Sequence of chain 1.X:
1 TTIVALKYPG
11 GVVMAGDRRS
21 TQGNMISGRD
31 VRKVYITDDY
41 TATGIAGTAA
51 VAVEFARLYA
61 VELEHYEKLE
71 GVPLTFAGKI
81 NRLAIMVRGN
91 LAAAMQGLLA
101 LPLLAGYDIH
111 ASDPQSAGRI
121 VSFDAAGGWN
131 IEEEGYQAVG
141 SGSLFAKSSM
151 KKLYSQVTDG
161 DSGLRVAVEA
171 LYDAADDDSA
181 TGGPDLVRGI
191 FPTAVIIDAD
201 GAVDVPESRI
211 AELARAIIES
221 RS

Sequence of chain 1.W:
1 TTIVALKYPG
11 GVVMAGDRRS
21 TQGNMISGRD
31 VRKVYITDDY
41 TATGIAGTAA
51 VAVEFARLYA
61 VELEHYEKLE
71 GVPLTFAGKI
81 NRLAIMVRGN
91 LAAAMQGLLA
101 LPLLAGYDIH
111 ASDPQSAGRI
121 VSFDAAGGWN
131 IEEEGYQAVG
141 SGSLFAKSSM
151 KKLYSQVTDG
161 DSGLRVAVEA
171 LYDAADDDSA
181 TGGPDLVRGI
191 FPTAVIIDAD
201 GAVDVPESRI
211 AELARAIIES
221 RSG

This small molecule binds to this protein.
Small molecule (SMILES): Cc1cc(C(=O)N[C@@H](CC(=O)N2CCC[C@@H]2c2ccccc2)C(=O)N[C@@H](C)C(=O)NCc2ccc(F)cc2F)no1

Binding-site contacts:
Ligand atom O31 contacts residue SER20 of chain 1.W at 3.4 Å.
Ligand atom C17 contacts residue SER20 of chain 1.W at 3.4 Å.
Ligand atom C02 contacts residue GLY47 of chain 1.W at 3.4 Å.
Ligand atom C20 contacts residue ALA49 of chain 1.W at 3.6 Å (hydrophobic).
Ligand atom C40 contacts residue ALA49 of chain 1.W at 3.5 Å (hydrophobic).
Ligand atom N32 contacts residue CIT1 of chain 1.NB at 3.3 Å (h-bond).
Ligand atom C06 contacts residue THR21 of chain 1.W at 3.6 Å.
Ligand atom C22 contacts residue ASP124 of chain 1.X at 3.5 Å.
Ligand atom C20 contacts residue TRP129 of chain 1.X at 3.2 Å (hydrophobic).
Ligand atom O28 contacts residue ALA125 of chain 1.X at 3.6 Å.
Ligand atom C07 contacts residue ASP124 of chain 1.X at 3.4 Å.
Ligand atom C16 contacts residue SER20 of chain 1.W at 3.4 Å.
Ligand atom C19 contacts residue TRP129 of chain 1.X at 3.2 Å (hydrophobic).
Ligand atom O28 contacts residue ALA126 of chain 1.X at 3.4 Å (h-bond).
Ligand atom C33 contacts residue CIT1 of chain 1.NB at 3.5 Å.
Ligand atom O09 contacts residue SER27 of chain 1.W at 3.0 Å (h-bond).
Ligand atom C34 contacts residue LYS33 of chain 1.W at 3.6 Å.
Ligand atom C39 contacts residue VAL31 of chain 1.W at 3.4 Å (hydrophobic).
Ligand atom C39 contacts residue ALA49 of chain 1.W at 3.6 Å (hydrophobic).
Ligand atom N03 contacts residue THR21 of chain 1.W at 2.8 Å (h-bond).
Ligand atom N32 contacts residue GLY47 of chain 1.W at 2.8 Å (h-bond).
Ligand atom C30 contacts residue GLY47 of chain 1.W at 3.5 Å.
Ligand atom O09 contacts residue GLN22 of chain 1.W at 3.2 Å.
Ligand atom C36 contacts residue ILE45 of chain 1.W at 3.3 Å (hydrophobic).
Ligand atom C13 contacts residue GLY128 of chain 1.X at 3.0 Å.
Ligand atom N29 contacts residue ASP124 of chain 1.X at 3.4 Å (salt-bridge).
Ligand atom C14 contacts residue ASP124 of chain 1.X at 3.3 Å.
Ligand atom C01 contacts residue CIT1 of chain 1.NB at 3.3 Å.
Ligand atom O05 contacts residue ALA49 of chain 1.W at 2.9 Å (h-bond).
Ligand atom C33 contacts residue THR1 of chain 1.W at 3.2 Å.
Ligand atom C17 contacts residue ASN130 of chain 1.X at 3.5 Å.
Ligand atom F41 contacts residue ALA49 of chain 1.W at 3.1 Å.
Ligand atom F38 contacts residue ALA52 of chain 1.W at 3.4 Å.
Ligand atom O31 contacts residue THR21 of chain 1.W at 3.0 Å (h-bond).
Ligand atom C06 contacts residue ASP124 of chain 1.X at 3.5 Å.
Ligand atom C36 contacts residue ALA52 of chain 1.W at 3.5 Å (hydrophobic).
Ligand atom C35 contacts residue LYS33 of chain 1.W at 3.5 Å.
Ligand atom C37 contacts residue ALA52 of chain 1.W at 3.6 Å (hydrophobic).
Ligand atom C18 contacts residue ASN130 of chain 1.X at 3.3 Å.
Ligand atom N21 contacts residue ASP124 of chain 1.X at 2.6 Å (salt-bridge).